This protein binds this small molecule.
Small molecule (SMILES): CC(C)[C@H](NC(=O)[C@H](CCCN=C(N)N)NC(=O)[C@@H](N)CCC(=O)O)C(=O)N[C@H](C=O)CCCCN

Binding-site contacts:
Ligand atom CG2 contacts residue PHE76 of chain 32.B at 3.8 Å (hydrophobic).

Sequence of chain 32.B:
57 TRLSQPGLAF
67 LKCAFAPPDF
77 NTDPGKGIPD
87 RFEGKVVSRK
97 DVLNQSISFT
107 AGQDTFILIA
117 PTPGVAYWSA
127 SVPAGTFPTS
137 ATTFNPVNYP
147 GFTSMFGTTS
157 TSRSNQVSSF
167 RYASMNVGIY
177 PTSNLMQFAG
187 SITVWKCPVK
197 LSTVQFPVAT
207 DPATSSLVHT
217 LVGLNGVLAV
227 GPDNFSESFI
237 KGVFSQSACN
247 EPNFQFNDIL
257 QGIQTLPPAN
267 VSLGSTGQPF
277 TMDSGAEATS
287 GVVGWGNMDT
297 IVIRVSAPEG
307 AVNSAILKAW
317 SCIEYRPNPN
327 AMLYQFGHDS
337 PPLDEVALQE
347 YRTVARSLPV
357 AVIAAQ